Binding-site contacts:
Ligand atom CAN contacts residue TYR67 of chain 1.A at 3.2 Å (hydrophobic).
Ligand atom NAB contacts residue ALA68 of chain 1.A at 3.7 Å.
Ligand atom CCG contacts residue GLY20 of chain 1.A at 3.6 Å.
Ligand atom C8 contacts residue TYR67 of chain 1.A at 2.9 Å (hydrophobic).
Ligand atom CAA contacts residue TYR67 of chain 1.A at 3.2 Å (hydrophobic).
Ligand atom N7 contacts residue TYR67 of chain 1.A at 3.2 Å (h-bond).
Ligand atom SAI contacts residue VAL59 of chain 1.D at 3.7 Å.
Ligand atom C5' contacts residue ARG60 of chain 1.D at 3.3 Å.
Ligand atom OBA contacts residue ARG60 of chain 1.D at 2.8 Å (salt-bridge).
Ligand atom CAC contacts residue TYR66 of chain 1.A at 3.7 Å (hydrophobic).
Ligand atom NAF contacts residue VAL59 of chain 1.D at 3.0 Å (h-bond).
Ligand atom CCG contacts residue PRO116 of chain 1.D at 3.3 Å (hydrophobic).
Ligand atom OAU contacts residue ARG60 of chain 1.D at 3.6 Å.
Ligand atom CAS contacts residue MET119 of chain 1.D at 3.4 Å (hydrophobic).
Ligand atom CCA contacts residue PHE57 of chain 1.D at 3.6 Å (hydrophobic).
Ligand atom C2 contacts residue THR102 of chain 1.A at 3.7 Å.
Ligand atom CAD contacts residue VAL59 of chain 1.D at 3.5 Å (hydrophobic).
Ligand atom CCE contacts residue ALA56 of chain 1.D at 3.6 Å (hydrophobic).
Ligand atom CBZ contacts residue TYR14 of chain 1.C at 3.6 Å (hydrophobic).
Ligand atom NAB contacts residue TYR66 of chain 1.A at 3.2 Å (h-bond).
Ligand atom N1 contacts residue ALA68 of chain 1.A at 3.7 Å.
Ligand atom O4' contacts residue TYR67 of chain 1.A at 3.3 Å (h-bond).
Ligand atom OAU contacts residue TYR66 of chain 1.A at 3.5 Å (h-bond).
Ligand atom CAH contacts residue VAL23 of chain 1.A at 3.5 Å (hydrophobic).
Ligand atom NAB contacts residue TYR67 of chain 1.A at 3.3 Å (h-bond).
Ligand atom OAL contacts residue TYR24 of chain 1.A at 3.5 Å.
Ligand atom C6 contacts residue ALA68 of chain 1.A at 3.4 Å (hydrophobic).
Ligand atom CAJ contacts residue HIS25 of chain 1.A at 3.6 Å.
Ligand atom CCG contacts residue MET119 of chain 1.D at 3.6 Å (hydrophobic).
Ligand atom OAX contacts residue PRO121 of chain 1.D at 3.1 Å.
Ligand atom C5 contacts residue ALA68 of chain 1.A at 3.5 Å (hydrophobic).
Ligand atom CCC contacts residue ALA19 of chain 1.A at 3.3 Å (hydrophobic).
Ligand atom CCC contacts residue TYR14 of chain 1.C at 3.8 Å (hydrophobic).
Ligand atom CAG contacts residue HIS25 of chain 1.A at 3.6 Å.
Ligand atom OAL contacts residue HIS25 of chain 1.A at 2.8 Å (h-bond).
Ligand atom OAU contacts residue TYR67 of chain 1.A at 2.8 Å (h-bond).
Ligand atom CAG contacts residue TYR66 of chain 1.A at 3.8 Å (hydrophobic).
Ligand atom CCA contacts residue TYR14 of chain 1.C at 3.6 Å (hydrophobic).
Ligand atom OAO contacts residue PRO69 of chain 1.A at 3.7 Å.
Ligand atom N9 contacts residue TYR67 of chain 1.A at 3.3 Å (h-bond).

A small-molecule ligand and the protein it binds are described below.
Small molecule (SMILES): CCCCCCCCCC(=O)SCCNC(=O)CCNC(=O)[C@H](O)C(C)(C)COP(=O)(O)OP(=O)(O)OC[C@H]1O[C@@H](n2cnc3c(N)ncnc32)[C@H](O)[C@@H]1OP(=O)(O)O

Sequence of chain 1.C:
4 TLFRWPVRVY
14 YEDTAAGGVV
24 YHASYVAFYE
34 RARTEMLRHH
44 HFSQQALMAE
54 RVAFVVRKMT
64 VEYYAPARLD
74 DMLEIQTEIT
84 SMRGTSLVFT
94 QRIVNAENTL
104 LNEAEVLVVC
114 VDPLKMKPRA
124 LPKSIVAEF

Sequence of chain 1.A:
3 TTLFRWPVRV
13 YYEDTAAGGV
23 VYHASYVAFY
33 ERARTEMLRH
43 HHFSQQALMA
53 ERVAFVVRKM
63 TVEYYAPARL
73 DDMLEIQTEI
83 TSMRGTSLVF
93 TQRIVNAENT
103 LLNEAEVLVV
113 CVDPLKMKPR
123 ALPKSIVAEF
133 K

Sequence of chain 1.D:
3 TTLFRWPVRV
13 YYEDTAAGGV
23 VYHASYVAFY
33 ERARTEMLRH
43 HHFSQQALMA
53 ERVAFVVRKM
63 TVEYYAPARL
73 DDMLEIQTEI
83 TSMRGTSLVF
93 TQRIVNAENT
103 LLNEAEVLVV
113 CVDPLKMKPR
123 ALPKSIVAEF